Sequence of chain 1.B:
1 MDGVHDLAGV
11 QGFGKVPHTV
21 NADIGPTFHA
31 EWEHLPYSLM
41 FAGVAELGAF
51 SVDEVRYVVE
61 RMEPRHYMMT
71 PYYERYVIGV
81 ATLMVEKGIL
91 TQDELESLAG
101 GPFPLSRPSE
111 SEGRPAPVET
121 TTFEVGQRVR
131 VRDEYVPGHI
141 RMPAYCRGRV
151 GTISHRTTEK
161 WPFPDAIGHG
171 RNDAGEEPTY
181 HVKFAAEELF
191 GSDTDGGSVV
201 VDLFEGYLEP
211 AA

Binding-site contacts:
Ligand atom N contacts residue CSD112 of chain 1.A at 3.2 Å (h-bond).
Ligand atom C4 contacts residue TYR37 of chain 1.B at 4.5 Å (hydrophobic).
Ligand atom C5 contacts residue ARG56 of chain 1.B at 4.4 Å.
Ligand atom C4 contacts residue TYR72 of chain 1.B at 3.4 Å (hydrophobic).
Ligand atom C contacts residue SER113 of chain 1.A at 3.0 Å.
Ligand atom C3 contacts residue TYR37 of chain 1.B at 3.8 Å (hydrophobic).
Ligand atom C contacts residue CSD112 of chain 1.A at 2.8 Å.
Ligand atom C3 contacts residue TRP117 of chain 1.A at 3.6 Å (hydrophobic).
Ligand atom C2 contacts residue GLN90 of chain 1.A at 3.5 Å.
Ligand atom C2 contacts residue ARG56 of chain 1.B at 4.4 Å.
Ligand atom N contacts residue FE1 of chain 1.C at 3.2 Å.
Ligand atom C3 contacts residue SER113 of chain 1.A at 4.0 Å.
Ligand atom C4 contacts residue SER113 of chain 1.A at 3.7 Å.
Ligand atom N contacts residue TYR76 of chain 1.B at 4.2 Å.
Ligand atom C1 contacts residue GLN90 of chain 1.A at 3.8 Å.
Ligand atom C5 contacts residue TYR76 of chain 1.B at 3.6 Å (hydrophobic).
Ligand atom N contacts residue CYS114 of chain 1.A at 3.8 Å.
Ligand atom C4 contacts residue CSD112 of chain 1.A at 4.1 Å.
Ligand atom C6 contacts residue CSD112 of chain 1.A at 4.0 Å.
Ligand atom N contacts residue TYR72 of chain 1.B at 3.9 Å.
Ligand atom C4 contacts residue TYR76 of chain 1.B at 4.0 Å (hydrophobic).
Ligand atom C1 contacts residue ARG56 of chain 1.B at 3.8 Å.
Ligand atom C contacts residue CYS109 of chain 1.A at 4.4 Å (hydrophobic).
Ligand atom C5 contacts residue CSD112 of chain 1.A at 3.8 Å.
Ligand atom C2 contacts residue TRP117 of chain 1.A at 3.7 Å (hydrophobic).
Ligand atom C3 contacts residue TYR72 of chain 1.B at 3.8 Å (hydrophobic).
Ligand atom C6 contacts residue VAL52 of chain 1.B at 3.7 Å (hydrophobic).
Ligand atom C6 contacts residue ARG56 of chain 1.B at 3.5 Å.
Ligand atom C contacts residue FE1 of chain 1.C at 2.1 Å.
Ligand atom C contacts residue TYR72 of chain 1.B at 4.5 Å (hydrophobic).
Ligand atom C1 contacts residue VAL52 of chain 1.B at 3.6 Å (hydrophobic).
Ligand atom N contacts residue SER113 of chain 1.A at 3.1 Å (h-bond).
Ligand atom C contacts residue CYS114 of chain 1.A at 2.9 Å (hydrophobic).

Sequence of chain 1.A:
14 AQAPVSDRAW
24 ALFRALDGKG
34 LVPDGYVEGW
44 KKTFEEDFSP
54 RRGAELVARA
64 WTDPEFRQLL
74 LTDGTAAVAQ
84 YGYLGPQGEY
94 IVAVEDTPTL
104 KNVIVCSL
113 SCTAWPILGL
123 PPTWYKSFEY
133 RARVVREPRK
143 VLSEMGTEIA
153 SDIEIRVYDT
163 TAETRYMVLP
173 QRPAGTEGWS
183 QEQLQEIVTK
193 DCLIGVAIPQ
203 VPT

A small-molecule ligand and the protein it binds are described below.
Small molecule (SMILES): [C-]#[N+]C1CCCCC1